This small molecule binds to this protein.
Small molecule (SMILES): CC(=O)N[C@H]1[C@H](O[C@H]2[C@H](O)[C@@H](NC(C)=O)CO[C@@H]2CO)O[C@H](CO)[C@@H](O[C@@H]2O[C@H](CO[C@H]3O[C@H](CO)[C@@H](O)[C@H](O)[C@@H]3O)[C@@H](O)[C@H](O[C@H]3O[C@H](CO)[C@@H](O)[C@H](O)[C@@H]3O)[C@@H]2O)[C@@H]1O

Binding-site contacts:
Ligand atom C6 contacts residue GLN68 of chain 1.I at 3.3 Å.
Ligand atom O6 contacts residue VAL37 of chain 1.I at 4.1 Å.
Ligand atom O5 contacts residue ASN70 of chain 1.I at 2.4 Å (h-bond).
Ligand atom C7 contacts residue ASP38 of chain 1.I at 4.2 Å.
Ligand atom N2 contacts residue ASN70 of chain 1.I at 2.9 Å (h-bond).
Ligand atom O3 contacts residue LEU35 of chain 1.I at 3.6 Å.
Ligand atom O4 contacts residue GLN170 of chain 1.I at 3.4 Å (h-bond).
Ligand atom C7 contacts residue ASN70 of chain 1.I at 2.9 Å.
Ligand atom C5 contacts residue ASN70 of chain 1.I at 3.6 Å.
Ligand atom C1 contacts residue ASN70 of chain 1.I at 1.4 Å.
Ligand atom C1 contacts residue TYR15 of chain 1.I at 4.2 Å (hydrophobic).
Ligand atom C6 contacts residue TYR15 of chain 1.I at 3.4 Å (hydrophobic).
Ligand atom O7 contacts residue VAL37 of chain 1.I at 3.6 Å.
Ligand atom C5 contacts residue GLN68 of chain 1.I at 4.0 Å.
Ligand atom O4 contacts residue VAL37 of chain 1.I at 3.9 Å.
Ligand atom C2 contacts residue ASN70 of chain 1.I at 2.5 Å.
Ligand atom O6 contacts residue GLN68 of chain 1.I at 4.3 Å.
Ligand atom C4 contacts residue TYR15 of chain 1.I at 4.2 Å (hydrophobic).
Ligand atom C3 contacts residue ASN70 of chain 1.I at 3.8 Å.
Ligand atom O6 contacts residue LEU35 of chain 1.I at 4.3 Å.
Ligand atom C4 contacts residue ASN70 of chain 1.I at 4.2 Å.
Ligand atom O5 contacts residue VAL37 of chain 1.I at 4.0 Å.
Ligand atom C1 contacts residue VAL37 of chain 1.I at 4.2 Å (hydrophobic).
Ligand atom O6 contacts residue TYR15 of chain 1.I at 3.6 Å.
Ligand atom C8 contacts residue ASN70 of chain 1.I at 4.2 Å.
Ligand atom C1 contacts residue THR72 of chain 1.I at 3.7 Å.
Ligand atom C2 contacts residue ASP38 of chain 1.I at 4.0 Å.
Ligand atom C5 contacts residue TYR15 of chain 1.I at 3.8 Å (hydrophobic).
Ligand atom O4 contacts residue TYR15 of chain 1.I at 4.0 Å.
Ligand atom O3 contacts residue ASP38 of chain 1.I at 3.8 Å.
Ligand atom C2 contacts residue LEU35 of chain 1.I at 4.3 Å (hydrophobic).
Ligand atom O7 contacts residue ASN70 of chain 1.I at 2.5 Å (h-bond).
Ligand atom O7 contacts residue LEU35 of chain 1.I at 3.9 Å.
Ligand atom C2 contacts residue VAL37 of chain 1.I at 4.0 Å (hydrophobic).
Ligand atom O7 contacts residue THR74 of chain 1.I at 3.6 Å.
Ligand atom N2 contacts residue ASP38 of chain 1.I at 3.3 Å (salt-bridge).
Ligand atom C3 contacts residue TYR15 of chain 1.I at 4.0 Å (hydrophobic).
Ligand atom N2 contacts residue THR72 of chain 1.I at 4.3 Å.
Ligand atom C8 contacts residue ASP38 of chain 1.I at 4.1 Å.
Ligand atom C3 contacts residue ASP38 of chain 1.I at 3.7 Å.

Sequence of chain 1.I:
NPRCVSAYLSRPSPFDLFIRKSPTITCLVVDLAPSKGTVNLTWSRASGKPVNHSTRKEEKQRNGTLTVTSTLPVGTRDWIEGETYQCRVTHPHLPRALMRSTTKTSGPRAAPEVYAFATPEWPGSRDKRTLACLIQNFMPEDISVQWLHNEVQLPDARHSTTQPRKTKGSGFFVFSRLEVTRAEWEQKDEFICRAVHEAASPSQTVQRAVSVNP